Sequence of chain 1.B:
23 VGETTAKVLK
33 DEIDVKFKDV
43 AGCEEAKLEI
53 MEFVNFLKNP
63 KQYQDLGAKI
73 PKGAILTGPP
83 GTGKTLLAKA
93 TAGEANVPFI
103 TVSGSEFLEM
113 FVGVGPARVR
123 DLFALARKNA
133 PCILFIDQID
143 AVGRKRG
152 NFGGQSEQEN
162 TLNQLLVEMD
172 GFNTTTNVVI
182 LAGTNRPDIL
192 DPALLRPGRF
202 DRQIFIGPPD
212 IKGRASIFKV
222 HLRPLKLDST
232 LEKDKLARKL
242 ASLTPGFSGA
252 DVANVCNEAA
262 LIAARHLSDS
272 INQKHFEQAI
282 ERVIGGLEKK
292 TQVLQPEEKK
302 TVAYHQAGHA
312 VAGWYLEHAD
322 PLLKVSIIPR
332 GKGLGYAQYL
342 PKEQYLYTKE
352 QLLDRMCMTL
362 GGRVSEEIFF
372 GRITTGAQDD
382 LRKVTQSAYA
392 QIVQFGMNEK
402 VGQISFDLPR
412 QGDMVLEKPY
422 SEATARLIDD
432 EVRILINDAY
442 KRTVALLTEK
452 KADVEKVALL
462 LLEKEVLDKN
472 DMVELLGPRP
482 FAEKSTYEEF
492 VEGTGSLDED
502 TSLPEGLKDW

Binding-site contacts:
Ligand atom O contacts residue TYR348 of chain 1.C at 3.6 Å.
Ligand atom O contacts residue ALA338 of chain 1.B at 2.9 Å (h-bond).
Ligand atom N contacts residue GLN307 of chain 1.B at 3.6 Å (h-bond).
Ligand atom O contacts residue GLN345 of chain 1.C at 3.9 Å.
Ligand atom O contacts residue TYR340 of chain 1.B at 3.6 Å.
Ligand atom O contacts residue PHE248 of chain 1.B at 3.6 Å.
Ligand atom O contacts residue LEU335 of chain 1.B at 2.5 Å (h-bond).
Ligand atom C contacts residue TYR346 of chain 1.C at 4.0 Å (hydrophobic).
Ligand atom C contacts residue LEU335 of chain 1.B at 3.7 Å (hydrophobic).
Ligand atom O contacts residue GLN339 of chain 1.B at 3.8 Å.
Ligand atom O contacts residue TYR337 of chain 1.B at 3.7 Å.
Ligand atom N contacts residue PHE248 of chain 1.B at 3.5 Å.
Ligand atom O contacts residue ZN1 of chain 1.N at 3.5 Å.
Ligand atom CB contacts residue LEU335 of chain 1.B at 3.8 Å (hydrophobic).
Ligand atom O contacts residue GLY334 of chain 1.B at 3.4 Å.
Ligand atom CB contacts residue ALA338 of chain 1.B at 3.9 Å (hydrophobic).
Ligand atom CB contacts residue GLY336 of chain 1.B at 3.3 Å.
Ligand atom CB contacts residue TYR340 of chain 1.B at 3.8 Å (hydrophobic).
Ligand atom CB contacts residue LYS333 of chain 1.B at 3.8 Å.
Ligand atom C contacts residue GLY336 of chain 1.B at 3.8 Å.
Ligand atom CA contacts residue GLY336 of chain 1.B at 3.4 Å.
Ligand atom CA contacts residue PHE248 of chain 1.B at 3.8 Å (hydrophobic).
Ligand atom O contacts residue GLY336 of chain 1.B at 3.8 Å.
Ligand atom C contacts residue ILE285 of chain 1.B at 4.0 Å (hydrophobic).
Ligand atom CA contacts residue LEU335 of chain 1.B at 3.9 Å (hydrophobic).
Ligand atom CA contacts residue ILE285 of chain 1.B at 3.8 Å (hydrophobic).
Ligand atom CB contacts residue THR376 of chain 1.B at 3.4 Å.
Ligand atom C contacts residue PHE248 of chain 1.B at 3.8 Å (hydrophobic).
Ligand atom CB contacts residue GLN345 of chain 1.C at 3.4 Å.
Ligand atom N contacts residue TYR346 of chain 1.C at 3.1 Å (h-bond).
Ligand atom C contacts residue ALA338 of chain 1.B at 3.6 Å (hydrophobic).
Ligand atom N contacts residue ASP252 of chain 1.B at 3.8 Å.
Ligand atom CA contacts residue GLN345 of chain 1.C at 3.9 Å.
Ligand atom N contacts residue GLY336 of chain 1.B at 3.3 Å (h-bond).
Ligand atom O contacts residue TYR346 of chain 1.C at 3.6 Å.
Ligand atom N contacts residue ILE285 of chain 1.B at 3.7 Å.
Ligand atom CA contacts residue LYS333 of chain 1.B at 3.6 Å.
Ligand atom CA contacts residue TYR346 of chain 1.C at 3.9 Å (hydrophobic).
Ligand atom CB contacts residue GLN307 of chain 1.B at 3.6 Å.
Ligand atom CB contacts residue ASP380 of chain 1.B at 3.4 Å.

This small molecule binds to this protein.
Small molecule (SMILES): C[C@H](N)C(=O)N[C@@H](C)C(=O)N[C@@H](C)C(=O)N[C@@H](C)C(=O)N[C@@H](C)C(=O)N[C@@H](C)C(=O)N[C@@H](C)C(=O)N[C@@H](C)C(=O)N[C@@H](C)C(=O)N[C@@H](C)C(=O)N[C@@H](C)C=O

Sequence of chain 1.C:
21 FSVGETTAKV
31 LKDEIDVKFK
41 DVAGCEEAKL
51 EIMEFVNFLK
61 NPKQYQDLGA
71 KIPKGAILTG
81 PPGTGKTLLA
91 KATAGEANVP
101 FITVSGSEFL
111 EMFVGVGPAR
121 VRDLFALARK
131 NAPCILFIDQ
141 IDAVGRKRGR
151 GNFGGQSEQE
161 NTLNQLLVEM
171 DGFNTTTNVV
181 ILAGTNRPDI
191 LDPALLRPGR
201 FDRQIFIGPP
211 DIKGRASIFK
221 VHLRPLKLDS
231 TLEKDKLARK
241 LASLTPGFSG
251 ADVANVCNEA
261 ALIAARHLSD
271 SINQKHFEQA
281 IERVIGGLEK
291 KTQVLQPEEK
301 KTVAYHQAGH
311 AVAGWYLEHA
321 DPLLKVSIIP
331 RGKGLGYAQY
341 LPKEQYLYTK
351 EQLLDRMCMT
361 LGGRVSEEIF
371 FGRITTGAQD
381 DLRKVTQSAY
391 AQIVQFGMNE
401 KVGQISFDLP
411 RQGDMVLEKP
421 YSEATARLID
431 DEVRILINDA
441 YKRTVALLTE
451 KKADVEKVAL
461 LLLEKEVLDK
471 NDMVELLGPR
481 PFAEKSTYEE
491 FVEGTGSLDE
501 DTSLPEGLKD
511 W